Binding-site contacts:
Ligand atom C3 contacts residue ASN308 of chain 1.E at 3.8 Å.
Ligand atom O6 contacts residue TRP364 of chain 1.E at 4.5 Å.
Ligand atom C5 contacts residue ASN308 of chain 1.E at 3.7 Å.
Ligand atom C1 contacts residue ASN308 of chain 1.E at 1.5 Å.
Ligand atom C6 contacts residue THR363 of chain 1.E at 3.8 Å.
Ligand atom C4 contacts residue ASN308 of chain 1.E at 4.2 Å.
Ligand atom O7 contacts residue ASN308 of chain 1.E at 3.7 Å.
Ligand atom C2 contacts residue ASN308 of chain 1.E at 2.5 Å.
Ligand atom C7 contacts residue ASN308 of chain 1.E at 3.7 Å.
Ligand atom O6 contacts residue THR363 of chain 1.E at 3.0 Å (h-bond).
Ligand atom O5 contacts residue TRP364 of chain 1.E at 4.2 Å.
Ligand atom N2 contacts residue ASN308 of chain 1.E at 2.8 Å (h-bond).
Ligand atom C8 contacts residue ASN308 of chain 1.E at 4.3 Å.
Ligand atom C6 contacts residue SER362 of chain 1.E at 4.5 Å.
Ligand atom O5 contacts residue ASN308 of chain 1.E at 2.5 Å (h-bond).
Ligand atom C4 contacts residue TRP364 of chain 1.E at 4.3 Å (hydrophobic).
Ligand atom C6 contacts residue TRP364 of chain 1.E at 4.3 Å (hydrophobic).

Sequence of chain 1.E:
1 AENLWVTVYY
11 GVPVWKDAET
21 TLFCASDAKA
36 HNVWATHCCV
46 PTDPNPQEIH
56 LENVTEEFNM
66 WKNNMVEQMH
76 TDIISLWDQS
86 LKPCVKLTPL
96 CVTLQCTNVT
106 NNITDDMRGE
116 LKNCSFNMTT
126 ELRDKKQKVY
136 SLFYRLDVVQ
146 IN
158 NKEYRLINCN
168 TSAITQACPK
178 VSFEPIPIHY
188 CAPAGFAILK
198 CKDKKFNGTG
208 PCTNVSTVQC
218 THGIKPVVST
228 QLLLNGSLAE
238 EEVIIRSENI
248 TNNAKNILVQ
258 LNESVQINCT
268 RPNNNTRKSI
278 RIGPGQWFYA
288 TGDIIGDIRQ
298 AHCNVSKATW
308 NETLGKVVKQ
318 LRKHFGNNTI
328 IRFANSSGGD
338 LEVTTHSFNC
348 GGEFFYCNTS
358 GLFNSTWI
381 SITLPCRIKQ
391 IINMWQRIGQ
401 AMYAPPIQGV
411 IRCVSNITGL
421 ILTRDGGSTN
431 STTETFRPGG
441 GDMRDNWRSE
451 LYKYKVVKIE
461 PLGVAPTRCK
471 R

This protein binds this small molecule.
Small molecule (SMILES): CC(=O)N[C@@H]1[C@@H](O)[C@H](O)[C@@H](CO)O[C@H]1O